Binding-site contacts:
Ligand atom C6 contacts residue ALA30 of chain 1.D at 3.8 Å (hydrophobic).
Ligand atom C4 contacts residue ASN125 of chain 1.C at 4.1 Å.
Ligand atom O5 contacts residue ALA30 of chain 1.D at 2.9 Å (h-bond).
Ligand atom C2 contacts residue PHE123 of chain 1.C at 3.8 Å (hydrophobic).
Ligand atom O3 contacts residue GLY99 of chain 1.C at 2.9 Å (h-bond).
Ligand atom O4 contacts residue PHE123 of chain 1.C at 3.8 Å.
Ligand atom C5 contacts residue ASP81 of chain 1.C at 4.2 Å.
Ligand atom O3 contacts residue GLY98 of chain 1.C at 3.3 Å.
Ligand atom O6 contacts residue ALA30 of chain 1.D at 2.9 Å (h-bond).
Ligand atom O6 contacts residue ALA30 of chain 1.D at 4.1 Å.
Ligand atom O6 contacts residue ASP81 of chain 1.C at 2.9 Å (salt-bridge).
Ligand atom C4 contacts residue GLY99 of chain 1.C at 3.8 Å.
Ligand atom C3 contacts residue GLY99 of chain 1.C at 4.0 Å.
Ligand atom O4 contacts residue GLY99 of chain 1.C at 3.3 Å (h-bond).
Ligand atom O4 contacts residue ASN125 of chain 1.C at 2.8 Å (h-bond).
Ligand atom C5 contacts residue ALA30 of chain 1.D at 3.9 Å (hydrophobic).
Ligand atom C4 contacts residue ASP81 of chain 1.C at 3.5 Å.
Ligand atom O2 contacts residue GLY98 of chain 1.C at 3.9 Å.
Ligand atom O2 contacts residue ALA30 of chain 1.D at 3.8 Å.
Ligand atom O2 contacts residue ASN39 of chain 1.C at 4.2 Å.
Ligand atom O6 contacts residue GLU31 of chain 1.D at 3.1 Å (salt-bridge).
Ligand atom C4 contacts residue GLY98 of chain 1.C at 4.1 Å.
Ligand atom C3 contacts residue GLY98 of chain 1.C at 4.2 Å.
Ligand atom O4 contacts residue PHE123 of chain 1.C at 3.7 Å.
Ligand atom O6 contacts residue GLU31 of chain 1.D at 4.0 Å.
Ligand atom C6 contacts residue GLU31 of chain 1.D at 3.8 Å.
Ligand atom O2 contacts residue PHE123 of chain 1.C at 3.7 Å.
Ligand atom C3 contacts residue ALA30 of chain 1.D at 3.9 Å (hydrophobic).
Ligand atom O5 contacts residue GLY29 of chain 1.D at 3.9 Å.
Ligand atom C6 contacts residue ASP81 of chain 1.C at 3.6 Å.
Ligand atom C6 contacts residue PHE123 of chain 1.C at 3.5 Å (hydrophobic).
Ligand atom O4 contacts residue GLY98 of chain 1.C at 4.0 Å.
Ligand atom C6 contacts residue ALA80 of chain 1.C at 3.6 Å (hydrophobic).
Ligand atom O4 contacts residue ASP81 of chain 1.C at 2.8 Å (salt-bridge).
Ligand atom C6 contacts residue GLU31 of chain 1.D at 3.4 Å.
Ligand atom O6 contacts residue GLY29 of chain 1.D at 3.3 Å.
Ligand atom O6 contacts residue ALA80 of chain 1.C at 3.2 Å.
Ligand atom O2 contacts residue GLY29 of chain 1.D at 3.4 Å.
Ligand atom C1 contacts residue ALA30 of chain 1.D at 3.7 Å (hydrophobic).
Ligand atom C5 contacts residue PHE123 of chain 1.C at 3.9 Å (hydrophobic).

Sequence of chain 1.C:
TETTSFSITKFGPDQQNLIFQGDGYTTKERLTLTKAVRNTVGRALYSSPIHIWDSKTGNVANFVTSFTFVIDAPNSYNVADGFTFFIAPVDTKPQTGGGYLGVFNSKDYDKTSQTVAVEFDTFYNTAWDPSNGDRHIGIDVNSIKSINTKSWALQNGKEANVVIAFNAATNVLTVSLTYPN

Sequence of chain 1.D:
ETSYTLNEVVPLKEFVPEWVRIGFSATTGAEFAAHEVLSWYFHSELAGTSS

The protein below binds the small molecule below.
Small molecule (SMILES): CC(=O)N[C@@H]1[C@@H](O)[C@H](O[C@@H]2O[C@H](CO)[C@@H](O)[C@H](O[C@H]3O[C@H](CO)[C@@H](O)[C@H](O)[C@@H]3O)[C@@H]2O)[C@@H](CO)O[C@H]1O